The protein below binds the small molecule below.
Small molecule (SMILES): CC[C@H]1OC(=O)C[C@@H](O)[C@H](C)[C@@H](O[C@@H]2O[C@H](C)[C@@H](O[C@H]3C[C@@](C)(O)[C@@H](O)[C@H](C)O3)[C@H](N(C)C)[C@H]2O)[C@@H](CC=O)C[C@@H](C)C(=O)/C=C/C(C)=C/[C@@H]1CO[C@@H]1O[C@H](C)[C@@H](O)[C@@H](OC)[C@H]1OC

Binding-site contacts:
Ligand atom C17 contacts residue GLU337 of chain 1.B at 3.6 Å.
Ligand atom O4C contacts residue ARG277 of chain 1.B at 3.3 Å.
Ligand atom C6B contacts residue ARG215 of chain 1.B at 3.7 Å.
Ligand atom C18 contacts residue ILE338 of chain 1.B at 3.6 Å (hydrophobic).
Ligand atom O15 contacts residue GLU337 of chain 1.B at 3.8 Å.
Ligand atom O4B contacts residue ARG215 of chain 1.B at 3.7 Å.
Ligand atom O1 contacts residue ARG277 of chain 1.B at 3.0 Å (salt-bridge).
Ligand atom C20 contacts residue GLU273 of chain 1.B at 3.4 Å.
Ligand atom C7B contacts residue CYS212 of chain 1.B at 3.6 Å (hydrophobic).
Ligand atom C16 contacts residue GLU337 of chain 1.B at 3.9 Å.
Ligand atom O4B contacts residue CYS212 of chain 1.B at 3.3 Å (h-bond).
Ligand atom O4B contacts residue GLU213 of chain 1.B at 2.7 Å (salt-bridge).
Ligand atom O3B contacts residue CYS212 of chain 1.B at 2.7 Å (h-bond).
Ligand atom O20 contacts residue GLN270 of chain 1.B at 3.3 Å (h-bond).
Ligand atom C19 contacts residue GLN270 of chain 1.B at 3.8 Å.
Ligand atom O3C contacts residue ARG277 of chain 1.B at 3.3 Å.
Ligand atom C3B contacts residue CYS212 of chain 1.B at 3.6 Å (hydrophobic).
Ligand atom O20 contacts residue GLN274 of chain 1.B at 3.6 Å.
Ligand atom C7C contacts residue ARG277 of chain 1.B at 3.9 Å.
Ligand atom O3 contacts residue GLN274 of chain 1.B at 3.5 Å.
Ligand atom C4B contacts residue GLU213 of chain 1.B at 3.5 Å.
Ligand atom C2 contacts residue GLU337 of chain 1.B at 3.2 Å.
Ligand atom O20 contacts residue GLU273 of chain 1.B at 3.6 Å.
Ligand atom C7B contacts residue GLU213 of chain 1.B at 3.6 Å.
Ligand atom C18 contacts residue PRO340 of chain 1.B at 3.6 Å (hydrophobic).
Ligand atom C7B contacts residue GLN271 of chain 1.B at 3.9 Å.
Ligand atom O3 contacts residue ILE338 of chain 1.B at 2.8 Å (h-bond).
Ligand atom C1 contacts residue ILE338 of chain 1.B at 3.9 Å (hydrophobic).
Ligand atom C4B contacts residue ARG215 of chain 1.B at 3.8 Å.
Ligand atom C6A contacts residue GLN271 of chain 1.B at 3.7 Å.
Ligand atom C5A contacts residue GLN274 of chain 1.B at 3.6 Å.
Ligand atom C23 contacts residue ARG277 of chain 1.B at 3.4 Å.
Ligand atom C17 contacts residue ILE338 of chain 1.B at 3.8 Å (hydrophobic).
Ligand atom C6A contacts residue GLN274 of chain 1.B at 3.6 Å.
Ligand atom C3 contacts residue ILE338 of chain 1.B at 3.9 Å (hydrophobic).
Ligand atom C1 contacts residue GLU337 of chain 1.B at 3.5 Å.
Ligand atom O2C contacts residue ARG277 of chain 1.B at 3.0 Å (salt-bridge).
Ligand atom C20 contacts residue GLN270 of chain 1.B at 3.3 Å.
Ligand atom C13 contacts residue ARG277 of chain 1.B at 3.9 Å.
Ligand atom O1 contacts residue ILE338 of chain 1.B at 3.8 Å.

Sequence of chain 1.B:
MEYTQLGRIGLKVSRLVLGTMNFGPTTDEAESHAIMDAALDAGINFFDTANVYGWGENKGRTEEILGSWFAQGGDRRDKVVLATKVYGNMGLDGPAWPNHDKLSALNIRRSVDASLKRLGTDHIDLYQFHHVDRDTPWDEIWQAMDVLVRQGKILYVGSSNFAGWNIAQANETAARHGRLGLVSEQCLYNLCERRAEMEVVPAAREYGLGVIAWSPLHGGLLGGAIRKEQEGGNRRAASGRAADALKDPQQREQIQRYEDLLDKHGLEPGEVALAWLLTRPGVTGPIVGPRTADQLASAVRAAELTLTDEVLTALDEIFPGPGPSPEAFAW